Sequence of chain 1.B:
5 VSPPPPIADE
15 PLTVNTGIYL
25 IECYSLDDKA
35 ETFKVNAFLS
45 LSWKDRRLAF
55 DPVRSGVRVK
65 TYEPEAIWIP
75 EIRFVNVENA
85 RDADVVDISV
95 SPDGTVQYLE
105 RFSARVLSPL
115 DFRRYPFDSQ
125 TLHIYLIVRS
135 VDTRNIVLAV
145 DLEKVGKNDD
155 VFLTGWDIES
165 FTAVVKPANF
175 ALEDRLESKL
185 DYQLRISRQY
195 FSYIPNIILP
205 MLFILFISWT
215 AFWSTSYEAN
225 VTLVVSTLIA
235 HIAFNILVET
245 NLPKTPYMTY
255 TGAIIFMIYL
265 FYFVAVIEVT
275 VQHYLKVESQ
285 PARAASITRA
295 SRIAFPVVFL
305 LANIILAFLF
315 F

This protein binds this small molecule.
Small molecule (SMILES): CN[C@@]1(c2ccccc2Cl)CCCCC1=O

Sequence of chain 1.C:
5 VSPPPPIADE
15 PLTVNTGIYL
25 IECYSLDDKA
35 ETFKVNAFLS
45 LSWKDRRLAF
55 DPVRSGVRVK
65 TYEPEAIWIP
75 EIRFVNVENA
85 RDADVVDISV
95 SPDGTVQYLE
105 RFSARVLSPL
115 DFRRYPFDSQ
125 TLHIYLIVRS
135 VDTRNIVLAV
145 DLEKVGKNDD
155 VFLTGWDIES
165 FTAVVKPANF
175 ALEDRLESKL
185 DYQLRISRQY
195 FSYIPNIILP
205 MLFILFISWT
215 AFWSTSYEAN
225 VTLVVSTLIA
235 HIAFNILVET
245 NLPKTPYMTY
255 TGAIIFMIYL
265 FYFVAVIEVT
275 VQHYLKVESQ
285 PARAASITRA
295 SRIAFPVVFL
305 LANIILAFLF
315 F

Binding-site contacts:
Ligand atom CAF contacts residue VAL79 of chain 1.C at 4.2 Å (hydrophobic).
Ligand atom CAB contacts residue LEU176 of chain 1.C at 4.0 Å (hydrophobic).
Ligand atom CAM contacts residue ASN152 of chain 1.B at 3.6 Å.
Ligand atom CLAP contacts residue ASP154 of chain 1.B at 3.4 Å.
Ligand atom CAI contacts residue PHE174 of chain 1.C at 3.8 Å (hydrophobic).
Ligand atom CAC contacts residue TYR23 of chain 1.B at 3.3 Å (hydrophobic).
Ligand atom CAA contacts residue PHE174 of chain 1.C at 4.2 Å (hydrophobic).
Ligand atom CAG contacts residue ASN152 of chain 1.B at 4.0 Å.
Ligand atom CLAP contacts residue VAL79 of chain 1.C at 4.2 Å.
Ligand atom CAH contacts residue PHE174 of chain 1.C at 3.1 Å (hydrophobic).
Ligand atom CAC contacts residue PHE174 of chain 1.C at 3.9 Å (hydrophobic).
Ligand atom CAJ contacts residue PHE174 of chain 1.C at 3.6 Å (hydrophobic).
Ligand atom CAB contacts residue ILE131 of chain 1.C at 4.2 Å (hydrophobic).
Ligand atom CAC contacts residue LEU176 of chain 1.C at 4.2 Å (hydrophobic).
Ligand atom CAE contacts residue ASN152 of chain 1.B at 3.5 Å.
Ligand atom CAD contacts residue VAL79 of chain 1.C at 3.4 Å (hydrophobic).
Ligand atom CAA contacts residue ASN152 of chain 1.B at 3.8 Å.
Ligand atom CAL contacts residue ASN152 of chain 1.B at 3.8 Å.
Ligand atom CAC contacts residue ASN152 of chain 1.B at 3.2 Å.
Ligand atom CAA contacts residue LEU176 of chain 1.C at 3.3 Å (hydrophobic).
Ligand atom CAM contacts residue ASP153 of chain 1.B at 3.3 Å.
Ligand atom CAF contacts residue ASN152 of chain 1.B at 4.0 Å.
Ligand atom NAN contacts residue ASP153 of chain 1.B at 3.5 Å (salt-bridge).
Ligand atom CAM contacts residue ASP154 of chain 1.B at 3.5 Å.
Ligand atom OAO contacts residue ASN152 of chain 1.B at 3.6 Å.
Ligand atom CAE contacts residue PHE174 of chain 1.C at 3.9 Å (hydrophobic).
Ligand atom CAD contacts residue ILE131 of chain 1.C at 4.1 Å (hydrophobic).
Ligand atom CAJ contacts residue LYS183 of chain 1.C at 3.3 Å.
Ligand atom CAG contacts residue PHE174 of chain 1.C at 4.1 Å (hydrophobic).
Ligand atom OAO contacts residue ASP153 of chain 1.B at 3.8 Å.
Ligand atom CLAP contacts residue LYS183 of chain 1.C at 3.0 Å.
Ligand atom CAB contacts residue VAL79 of chain 1.C at 4.2 Å (hydrophobic).
Ligand atom NAN contacts residue ASN152 of chain 1.B at 2.9 Å (h-bond).
Ligand atom OAO contacts residue TYR23 of chain 1.B at 3.6 Å.
Ligand atom CAA contacts residue TYR23 of chain 1.B at 3.6 Å (hydrophobic).
Ligand atom CAK contacts residue LYS183 of chain 1.C at 3.3 Å.
Ligand atom CAF contacts residue LYS183 of chain 1.C at 4.2 Å.
Ligand atom CAF contacts residue PHE174 of chain 1.C at 4.2 Å (hydrophobic).
Ligand atom NAN contacts residue ASP154 of chain 1.B at 3.6 Å.
Ligand atom CAK contacts residue ASP154 of chain 1.B at 4.2 Å.